Sequence of chain 2.A:
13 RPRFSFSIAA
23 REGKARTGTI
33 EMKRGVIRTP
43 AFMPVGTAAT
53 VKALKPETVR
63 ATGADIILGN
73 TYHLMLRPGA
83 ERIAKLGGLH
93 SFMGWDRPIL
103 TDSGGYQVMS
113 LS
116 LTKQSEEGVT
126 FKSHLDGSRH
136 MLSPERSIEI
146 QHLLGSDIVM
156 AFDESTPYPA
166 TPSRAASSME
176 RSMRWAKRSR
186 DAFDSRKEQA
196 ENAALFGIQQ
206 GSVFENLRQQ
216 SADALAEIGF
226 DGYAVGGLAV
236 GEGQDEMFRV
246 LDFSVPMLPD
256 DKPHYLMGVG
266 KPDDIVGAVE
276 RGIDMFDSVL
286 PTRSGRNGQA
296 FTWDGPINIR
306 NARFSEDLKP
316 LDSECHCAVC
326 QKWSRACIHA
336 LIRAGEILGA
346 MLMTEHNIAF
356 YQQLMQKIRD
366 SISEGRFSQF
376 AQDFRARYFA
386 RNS

Binding-site contacts:
Ligand atom C2 contacts residue LEU56 of chain 2.A at 3.5 Å (hydrophobic).
Ligand atom C2 contacts residue THR49 of chain 2.A at 3.6 Å.
Ligand atom O1 contacts residue GOL1 of chain 2.F at 3.3 Å.
Ligand atom O2 contacts residue ALA51 of chain 2.A at 3.3 Å.
Ligand atom C1 contacts residue ALA51 of chain 2.A at 4.0 Å (hydrophobic).
Ligand atom O contacts residue ILE69 of chain 2.A at 4.2 Å.
Ligand atom O3 contacts residue GLY48 of chain 2.A at 3.9 Å.
Ligand atom O3 contacts residue ALA50 of chain 2.A at 4.1 Å.
Ligand atom S contacts residue GOL1 of chain 2.F at 4.3 Å.
Ligand atom C1 contacts residue MET95 of chain 2.A at 3.4 Å (hydrophobic).
Ligand atom O2 contacts residue MET95 of chain 2.A at 2.6 Å (h-bond).
Ligand atom C contacts residue MET95 of chain 2.A at 3.6 Å (hydrophobic).
Ligand atom O2 contacts residue PRO58 of chain 2.A at 3.5 Å.
Ligand atom C2 contacts residue ALA50 of chain 2.A at 4.0 Å (hydrophobic).
Ligand atom S contacts residue VAL61 of chain 2.A at 3.9 Å.
Ligand atom C3 contacts residue LYS57 of chain 2.A at 4.3 Å.
Ligand atom S contacts residue ILE69 of chain 2.A at 4.2 Å.
Ligand atom C3 contacts residue PRO58 of chain 2.A at 4.3 Å (hydrophobic).
Ligand atom O2 contacts residue THR49 of chain 2.A at 4.0 Å.
Ligand atom O3 contacts residue ALA55 of chain 2.A at 4.0 Å.
Ligand atom C3 contacts residue LEU56 of chain 2.A at 3.1 Å (hydrophobic).
Ligand atom O3 contacts residue THR49 of chain 2.A at 2.9 Å (h-bond).
Ligand atom O1 contacts residue ILE69 of chain 2.A at 4.0 Å.
Ligand atom O contacts residue PRO58 of chain 2.A at 3.4 Å.
Ligand atom O contacts residue TRP97 of chain 2.A at 3.6 Å.
Ligand atom O1 contacts residue VAL61 of chain 2.A at 3.9 Å.
Ligand atom C3 contacts residue VAL61 of chain 2.A at 3.7 Å (hydrophobic).
Ligand atom O2 contacts residue ALA50 of chain 2.A at 4.4 Å.
Ligand atom O3 contacts residue GOL1 of chain 2.F at 3.0 Å (h-bond).
Ligand atom C3 contacts residue GOL1 of chain 2.F at 3.7 Å.
Ligand atom C2 contacts residue ALA55 of chain 2.A at 4.0 Å (hydrophobic).
Ligand atom C1 contacts residue THR49 of chain 2.A at 2.9 Å.
Ligand atom C contacts residue GLY48 of chain 2.A at 4.2 Å.
Ligand atom O contacts residue VAL61 of chain 2.A at 3.5 Å.
Ligand atom O2 contacts residue LEU56 of chain 2.A at 4.3 Å.
Ligand atom C2 contacts residue GOL1 of chain 2.F at 4.1 Å.
Ligand atom C contacts residue ILE69 of chain 2.A at 3.9 Å (hydrophobic).
Ligand atom C contacts residue THR49 of chain 2.A at 3.3 Å.
Ligand atom C1 contacts residue ALA50 of chain 2.A at 4.0 Å (hydrophobic).
Ligand atom O1 contacts residue GLY48 of chain 2.A at 3.5 Å.

A small-molecule ligand and the protein it binds are described below.
Small molecule (SMILES): O=S1(=O)C[C@H](O)[C@@H](O)C1